A small-molecule ligand and the protein it binds are described below.
Small molecule (SMILES): CC[C@H](C)CN(C[C@@H](O)[C@H](Cc1ccccc1)NC(=O)O[C@H]1CO[C@H]2OCC[C@H]21)S(=O)(=O)c1ccc(N)cc1

Binding-site contacts:
Ligand atom C30 contacts residue GLY48 of chain 1.B at 3.2 Å.
Ligand atom C7 contacts residue ALA28 of chain 1.A at 3.4 Å (hydrophobic).
Ligand atom C29 contacts residue ASP29 of chain 1.B at 3.6 Å.
Ligand atom O10 contacts residue GLY48 of chain 1.A at 3.7 Å.
Ligand atom C33 contacts residue VAL50 of chain 1.B at 3.7 Å (hydrophobic).
Ligand atom O18 contacts residue ASP25 of chain 1.B at 2.5 Å (salt-bridge).
Ligand atom C34 contacts residue GLY49 of chain 1.B at 3.6 Å.
Ligand atom C18 contacts residue VAL82 of chain 1.B at 3.5 Å (hydrophobic).
Ligand atom C32 contacts residue GLY27 of chain 1.B at 3.6 Å.
Ligand atom O10 contacts residue VAL50 of chain 1.B at 2.9 Å.
Ligand atom O9 contacts residue VAL50 of chain 1.B at 3.5 Å.
Ligand atom C27 contacts residue ASP29 of chain 1.B at 3.5 Å.
Ligand atom C34 contacts residue VAL50 of chain 1.B at 3.6 Å (hydrophobic).
Ligand atom C34 contacts residue PRO81 of chain 1.A at 3.5 Å (hydrophobic).
Ligand atom O9 contacts residue ILE84 of chain 1.A at 3.7 Å.
Ligand atom C32 contacts residue ASP25 of chain 1.A at 3.3 Å.
Ligand atom O26 contacts residue ALA28 of chain 1.B at 3.7 Å.
Ligand atom C37 contacts residue GLY27 of chain 1.B at 3.2 Å.
Ligand atom C7 contacts residue ASP30 of chain 1.A at 3.0 Å.
Ligand atom O23 contacts residue ALA28 of chain 1.B at 3.4 Å.
Ligand atom O18 contacts residue ASP25 of chain 1.A at 2.5 Å (salt-bridge).
Ligand atom O10 contacts residue GLY49 of chain 1.A at 3.3 Å.
Ligand atom C6 contacts residue ALA28 of chain 1.A at 3.5 Å (hydrophobic).
Ligand atom O26 contacts residue ASP29 of chain 1.B at 3.1 Å (salt-bridge).
Ligand atom O18 contacts residue GLY27 of chain 1.B at 3.4 Å.
Ligand atom C2 contacts residue ASP30 of chain 1.A at 3.4 Å.
Ligand atom O26 contacts residue ASP30 of chain 1.B at 3.0 Å (salt-bridge).
Ligand atom C35 contacts residue PRO81 of chain 1.A at 3.7 Å (hydrophobic).
Ligand atom N1 contacts residue ASP30 of chain 1.A at 2.9 Å (salt-bridge).
Ligand atom C36 contacts residue VAL82 of chain 1.A at 3.7 Å (hydrophobic).
Ligand atom C4 contacts residue GLY48 of chain 1.A at 3.3 Å.
Ligand atom C17 contacts residue ASP25 of chain 1.B at 3.5 Å.
Ligand atom C31 contacts residue GLY48 of chain 1.B at 3.3 Å.
Ligand atom C16 contacts residue ASP25 of chain 1.A at 3.3 Å.
Ligand atom N20 contacts residue GLY27 of chain 1.B at 3.0 Å (h-bond).
Ligand atom O28 contacts residue ASP29 of chain 1.B at 2.8 Å (salt-bridge).
Ligand atom C29 contacts residue GLY27 of chain 1.B at 3.5 Å.
Ligand atom C15 contacts residue GLY27 of chain 1.A at 3.5 Å.
Ligand atom C17 contacts residue ASP25 of chain 1.A at 3.4 Å.
Ligand atom C12 contacts residue GLY27 of chain 1.A at 3.7 Å.

Sequence of chain 1.B:
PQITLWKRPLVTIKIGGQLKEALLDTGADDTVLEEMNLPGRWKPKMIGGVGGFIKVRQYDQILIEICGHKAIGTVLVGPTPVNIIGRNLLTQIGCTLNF

Sequence of chain 1.A:
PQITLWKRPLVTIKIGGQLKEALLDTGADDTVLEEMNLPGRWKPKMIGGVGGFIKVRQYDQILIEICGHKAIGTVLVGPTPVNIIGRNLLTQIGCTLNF